Binding-site contacts:
Ligand atom C5 contacts residue GLU95 of chain 2.B at 3.9 Å.
Ligand atom O1' contacts residue LYS107 of chain 2.B at 2.6 Å (salt-bridge).
Ligand atom C6 contacts residue ILE128 of chain 2.B at 3.7 Å (hydrophobic).
Ligand atom C4 contacts residue GLU95 of chain 2.B at 4.3 Å.
Ligand atom C1' contacts residue TYR48 of chain 2.B at 4.1 Å (hydrophobic).
Ligand atom C2 contacts residue LDP1 of chain 2.K at 3.5 Å.
Ligand atom C1' contacts residue LDP1 of chain 2.K at 3.5 Å.
Ligand atom O1' contacts residue TYR48 of chain 2.B at 4.4 Å.
Ligand atom C5 contacts residue VAL109 of chain 2.B at 4.0 Å (hydrophobic).
Ligand atom C1 contacts residue MSE168 of chain 2.B at 4.0 Å.
Ligand atom O1' contacts residue MSE168 of chain 2.B at 3.4 Å.
Ligand atom O4 contacts residue GLU95 of chain 2.B at 4.2 Å.
Ligand atom C1 contacts residue LDP1 of chain 2.K at 3.5 Å.
Ligand atom C2 contacts residue ILE128 of chain 2.B at 4.2 Å (hydrophobic).
Ligand atom C3 contacts residue MSE168 of chain 2.B at 3.6 Å.
Ligand atom O1' contacts residue LDP1 of chain 2.K at 2.8 Å (h-bond).
Ligand atom C1' contacts residue ILE128 of chain 2.B at 3.5 Å (hydrophobic).
Ligand atom C5 contacts residue LEU165 of chain 2.B at 3.9 Å (hydrophobic).
Ligand atom C1' contacts residue MSE168 of chain 2.B at 3.5 Å.
Ligand atom C3 contacts residue LDP1 of chain 2.K at 3.5 Å.
Ligand atom C2 contacts residue LEU165 of chain 2.B at 3.6 Å (hydrophobic).
Ligand atom C1 contacts residue ILE128 of chain 2.B at 3.5 Å (hydrophobic).
Ligand atom O1' contacts residue VAL109 of chain 2.B at 4.5 Å.
Ligand atom C5 contacts residue ASP126 of chain 2.B at 3.4 Å.
Ligand atom C4 contacts residue ASP126 of chain 2.B at 3.5 Å.
Ligand atom C4 contacts residue LDP1 of chain 2.K at 3.3 Å.
Ligand atom O4 contacts residue LEU165 of chain 2.B at 3.8 Å.
Ligand atom C2 contacts residue MSE168 of chain 2.B at 3.3 Å.
Ligand atom C6 contacts residue VAL109 of chain 2.B at 3.6 Å (hydrophobic).
Ligand atom O4 contacts residue PRO164 of chain 2.B at 3.7 Å.
Ligand atom C6 contacts residue LEU165 of chain 2.B at 4.2 Å (hydrophobic).
Ligand atom C1 contacts residue LEU165 of chain 2.B at 4.1 Å (hydrophobic).
Ligand atom C6 contacts residue LDP1 of chain 2.K at 3.5 Å.
Ligand atom C5 contacts residue LDP1 of chain 2.K at 3.7 Å.
Ligand atom C3 contacts residue LEU165 of chain 2.B at 3.3 Å (hydrophobic).
Ligand atom O4 contacts residue ASP126 of chain 2.B at 2.9 Å (salt-bridge).
Ligand atom C1' contacts residue LYS107 of chain 2.B at 3.5 Å.
Ligand atom C3 contacts residue PRO164 of chain 2.B at 3.9 Å (hydrophobic).
Ligand atom O4 contacts residue LDP1 of chain 2.K at 3.3 Å.
Ligand atom C4 contacts residue LEU165 of chain 2.B at 3.4 Å (hydrophobic).

Sequence of chain 2.B:
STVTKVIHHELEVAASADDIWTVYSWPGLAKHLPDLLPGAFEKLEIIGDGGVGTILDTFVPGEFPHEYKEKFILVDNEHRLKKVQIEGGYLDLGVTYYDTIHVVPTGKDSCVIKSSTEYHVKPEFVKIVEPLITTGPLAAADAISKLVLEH

A protein and the small-molecule ligand that binds it are described below.
Small molecule (SMILES): O=Cc1ccc(O)cc1